The small molecule below binds the protein below.
Small molecule (SMILES): CC(=O)N[C@@H]1[C@@H](O)[C@H](O)[C@@H](CO)O[C@H]1O

Sequence of chain 1.SA:
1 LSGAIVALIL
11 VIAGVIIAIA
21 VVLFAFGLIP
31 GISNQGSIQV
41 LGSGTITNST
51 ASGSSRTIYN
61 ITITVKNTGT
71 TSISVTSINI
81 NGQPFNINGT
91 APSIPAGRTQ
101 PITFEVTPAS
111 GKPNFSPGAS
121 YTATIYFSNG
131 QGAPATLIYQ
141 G

Binding-site contacts:
Ligand atom C2 contacts residue ARG56 of chain 1.SA at 3.2 Å.
Ligand atom O7 contacts residue ARG56 of chain 1.SA at 2.3 Å (salt-bridge).
Ligand atom O6 contacts residue NAG2 of chain 1.FF at 3.4 Å (h-bond).
Ligand atom C7 contacts residue ARG56 of chain 1.SA at 3.1 Å.
Ligand atom C7 contacts residue ASN88 of chain 1.SA at 2.9 Å.
Ligand atom O5 contacts residue ARG56 of chain 1.SA at 4.4 Å.
Ligand atom C3 contacts residue ASN88 of chain 1.SA at 3.9 Å.
Ligand atom C4 contacts residue ASN88 of chain 1.SA at 4.3 Å.
Ligand atom C6 contacts residue ILE58 of chain 1.SA at 4.2 Å (hydrophobic).
Ligand atom N2 contacts residue ASN88 of chain 1.SA at 2.7 Å (h-bond).
Ligand atom C6 contacts residue GLU105 of chain 1.SA at 3.3 Å.
Ligand atom C2 contacts residue ASN88 of chain 1.SA at 2.6 Å.
Ligand atom C1 contacts residue ASN88 of chain 1.SA at 1.4 Å.
Ligand atom O3 contacts residue ARG56 of chain 1.SA at 4.3 Å.
Ligand atom O5 contacts residue ILE58 of chain 1.SA at 3.3 Å.
Ligand atom C1 contacts residue ILE58 of chain 1.SA at 4.0 Å (hydrophobic).
Ligand atom C8 contacts residue GLY89 of chain 1.SA at 4.3 Å.
Ligand atom O5 contacts residue ASN88 of chain 1.SA at 2.4 Å (h-bond).
Ligand atom C2 contacts residue ILE58 of chain 1.SA at 4.4 Å (hydrophobic).
Ligand atom N2 contacts residue ARG56 of chain 1.SA at 3.5 Å (salt-bridge).
Ligand atom C3 contacts residue ARG56 of chain 1.SA at 4.3 Å.
Ligand atom C5 contacts residue ILE58 of chain 1.SA at 4.2 Å (hydrophobic).
Ligand atom O5 contacts residue GLU105 of chain 1.SA at 3.2 Å (salt-bridge).
Ligand atom C8 contacts residue ARG56 of chain 1.SA at 3.8 Å.
Ligand atom O6 contacts residue GLU105 of chain 1.SA at 2.6 Å (salt-bridge).
Ligand atom C5 contacts residue ASN88 of chain 1.SA at 3.7 Å.
Ligand atom C1 contacts residue GLU105 of chain 1.SA at 3.8 Å.
Ligand atom C8 contacts residue ASN88 of chain 1.SA at 3.4 Å.
Ligand atom O7 contacts residue ASN88 of chain 1.SA at 2.9 Å (h-bond).
Ligand atom C5 contacts residue GLU105 of chain 1.SA at 3.5 Å.
Ligand atom C1 contacts residue ARG56 of chain 1.SA at 4.0 Å.